Binding-site contacts:
Ligand atom C2 contacts residue THR4979 of chain 1.B at 3.5 Å.
Ligand atom C8 contacts residue CYS4958 of chain 1.B at 3.9 Å (hydrophobic).
Ligand atom N7 contacts residue LYS4957 of chain 1.B at 3.7 Å.
Ligand atom C5 contacts residue THR4979 of chain 1.B at 3.9 Å.
Ligand atom C6 contacts residue THR4979 of chain 1.B at 4.3 Å.
Ligand atom N6 contacts residue HIS4983 of chain 1.B at 2.5 Å (h-bond).
Ligand atom N1 contacts residue LEU4985 of chain 1.B at 3.4 Å (h-bond).
Ligand atom N9 contacts residue MET4954 of chain 1.B at 3.7 Å.
Ligand atom C4 contacts residue THR4979 of chain 1.B at 3.9 Å.
Ligand atom C2' contacts residue THR4979 of chain 1.B at 4.0 Å.
Ligand atom C6 contacts residue HIS4983 of chain 1.B at 3.4 Å.
Ligand atom C6 contacts residue PHE4959 of chain 1.B at 3.9 Å (hydrophobic).
Ligand atom C6 contacts residue LEU4985 of chain 1.B at 4.0 Å (hydrophobic).
Ligand atom N6 contacts residue LEU4985 of chain 1.B at 3.8 Å.
Ligand atom N7 contacts residue PHE4959 of chain 1.B at 2.8 Å (h-bond).
Ligand atom C1' contacts residue MET4954 of chain 1.B at 3.2 Å (hydrophobic).
Ligand atom C2 contacts residue LEU4985 of chain 1.B at 4.1 Å (hydrophobic).
Ligand atom C2' contacts residue MET4954 of chain 1.B at 4.2 Å (hydrophobic).
Ligand atom N6 contacts residue PHE4959 of chain 1.B at 3.6 Å.
Ligand atom N7 contacts residue CYS4958 of chain 1.B at 3.4 Å.
Ligand atom N3 contacts residue THR4979 of chain 1.B at 4.0 Å.
Ligand atom N6 contacts residue ASN4984 of chain 1.B at 4.3 Å.
Ligand atom C8 contacts residue MET4954 of chain 1.B at 3.4 Å (hydrophobic).
Ligand atom C8 contacts residue THR4979 of chain 1.B at 3.9 Å.
Ligand atom N1 contacts residue HIS4983 of chain 1.B at 3.6 Å.
Ligand atom N6 contacts residue ILE4960 of chain 1.B at 3.7 Å.
Ligand atom C2 contacts residue ASN4984 of chain 1.B at 3.3 Å.
Ligand atom O4' contacts residue MET4954 of chain 1.B at 3.5 Å.
Ligand atom N1 contacts residue ASN4984 of chain 1.B at 3.4 Å (h-bond).
Ligand atom O2' contacts residue MET4954 of chain 1.B at 3.9 Å.
Ligand atom C8 contacts residue LYS4957 of chain 1.B at 3.2 Å.
Ligand atom C8 contacts residue PHE4975 of chain 1.B at 4.3 Å (hydrophobic).
Ligand atom N9 contacts residue THR4979 of chain 1.B at 4.1 Å.
Ligand atom N7 contacts residue THR4979 of chain 1.B at 3.8 Å.
Ligand atom C5 contacts residue PHE4959 of chain 1.B at 3.7 Å (hydrophobic).
Ligand atom N1 contacts residue THR4979 of chain 1.B at 3.6 Å.
Ligand atom C8 contacts residue PHE4959 of chain 1.B at 3.8 Å (hydrophobic).
Ligand atom C4 contacts residue MET4954 of chain 1.B at 4.3 Å (hydrophobic).
Ligand atom N6 contacts residue CYS4958 of chain 1.B at 3.8 Å.
Ligand atom O2' contacts residue PHE4975 of chain 1.B at 4.1 Å.

The protein below binds the small molecule below.
Small molecule (SMILES): Nc1ncnc2c1ncn2[C@@H]1O[C@@H]2CO[P](=O)(O)O[C@H]2[C@H]1O

Sequence of chain 1.B:
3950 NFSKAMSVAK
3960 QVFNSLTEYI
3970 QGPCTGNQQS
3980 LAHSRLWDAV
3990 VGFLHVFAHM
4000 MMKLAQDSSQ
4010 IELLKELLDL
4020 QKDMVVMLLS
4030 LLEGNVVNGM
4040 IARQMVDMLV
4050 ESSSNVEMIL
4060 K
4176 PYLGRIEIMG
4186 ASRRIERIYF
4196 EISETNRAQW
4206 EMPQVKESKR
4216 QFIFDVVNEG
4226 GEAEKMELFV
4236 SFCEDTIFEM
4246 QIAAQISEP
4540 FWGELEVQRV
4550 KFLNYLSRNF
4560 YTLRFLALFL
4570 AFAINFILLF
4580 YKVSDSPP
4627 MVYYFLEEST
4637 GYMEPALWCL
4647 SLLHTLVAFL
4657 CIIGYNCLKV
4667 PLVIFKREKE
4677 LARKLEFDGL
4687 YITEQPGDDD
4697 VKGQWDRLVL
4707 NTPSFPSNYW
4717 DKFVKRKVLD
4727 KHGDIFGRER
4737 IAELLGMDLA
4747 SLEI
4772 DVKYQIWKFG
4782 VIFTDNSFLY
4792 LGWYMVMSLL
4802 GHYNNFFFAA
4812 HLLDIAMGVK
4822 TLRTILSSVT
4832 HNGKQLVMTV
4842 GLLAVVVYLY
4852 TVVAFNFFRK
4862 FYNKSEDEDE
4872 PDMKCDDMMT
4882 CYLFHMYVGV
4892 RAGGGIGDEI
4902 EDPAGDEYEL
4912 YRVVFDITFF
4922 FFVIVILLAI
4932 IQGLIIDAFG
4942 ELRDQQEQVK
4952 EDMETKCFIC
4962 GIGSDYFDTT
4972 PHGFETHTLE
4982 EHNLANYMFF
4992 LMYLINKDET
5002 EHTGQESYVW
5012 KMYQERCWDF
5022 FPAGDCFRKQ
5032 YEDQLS